Sequence of chain 1.A:
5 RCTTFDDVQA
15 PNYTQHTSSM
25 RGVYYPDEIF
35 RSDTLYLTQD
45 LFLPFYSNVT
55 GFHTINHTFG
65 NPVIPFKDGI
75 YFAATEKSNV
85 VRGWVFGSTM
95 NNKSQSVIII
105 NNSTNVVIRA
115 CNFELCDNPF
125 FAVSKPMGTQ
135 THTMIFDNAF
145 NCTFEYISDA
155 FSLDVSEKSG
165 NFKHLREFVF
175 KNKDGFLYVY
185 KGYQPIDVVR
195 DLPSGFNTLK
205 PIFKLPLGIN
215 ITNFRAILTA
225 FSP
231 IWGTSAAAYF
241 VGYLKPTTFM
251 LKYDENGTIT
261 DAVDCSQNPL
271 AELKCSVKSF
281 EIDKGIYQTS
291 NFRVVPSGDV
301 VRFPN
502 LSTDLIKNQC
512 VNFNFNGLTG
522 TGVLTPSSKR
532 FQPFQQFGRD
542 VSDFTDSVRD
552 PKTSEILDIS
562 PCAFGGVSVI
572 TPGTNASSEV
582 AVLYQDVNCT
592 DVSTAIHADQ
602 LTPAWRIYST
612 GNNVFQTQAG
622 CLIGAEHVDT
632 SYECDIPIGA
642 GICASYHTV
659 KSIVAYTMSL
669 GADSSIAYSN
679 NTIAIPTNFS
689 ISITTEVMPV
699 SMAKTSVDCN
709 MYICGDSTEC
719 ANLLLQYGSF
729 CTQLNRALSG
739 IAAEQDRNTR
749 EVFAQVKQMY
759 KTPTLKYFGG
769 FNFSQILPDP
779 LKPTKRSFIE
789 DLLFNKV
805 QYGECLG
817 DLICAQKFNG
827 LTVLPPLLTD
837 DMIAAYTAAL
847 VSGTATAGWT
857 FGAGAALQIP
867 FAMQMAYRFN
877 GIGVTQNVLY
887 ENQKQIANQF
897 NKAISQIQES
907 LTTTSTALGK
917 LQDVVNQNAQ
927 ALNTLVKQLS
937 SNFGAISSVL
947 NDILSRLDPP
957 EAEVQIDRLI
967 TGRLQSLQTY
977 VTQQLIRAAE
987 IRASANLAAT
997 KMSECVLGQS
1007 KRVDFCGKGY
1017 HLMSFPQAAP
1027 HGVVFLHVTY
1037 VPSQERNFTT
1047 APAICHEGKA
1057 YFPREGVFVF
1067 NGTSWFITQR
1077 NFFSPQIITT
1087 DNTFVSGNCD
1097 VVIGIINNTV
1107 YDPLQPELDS

Binding-site contacts:
Ligand atom O3 contacts residue ILE819 of chain 1.B at 3.4 Å.
Ligand atom C2 contacts residue ILE819 of chain 1.B at 4.5 Å (hydrophobic).
Ligand atom N2 contacts residue THR591 of chain 1.A at 4.5 Å.
Ligand atom N2 contacts residue ILE819 of chain 1.B at 4.4 Å.
Ligand atom C8 contacts residue ILE819 of chain 1.B at 3.7 Å (hydrophobic).
Ligand atom C8 contacts residue ASN589 of chain 1.A at 3.7 Å.
Ligand atom C5 contacts residue THR591 of chain 1.A at 4.3 Å.
Ligand atom C8 contacts residue GLN617 of chain 1.A at 4.2 Å.
Ligand atom C2 contacts residue ASN589 of chain 1.A at 2.5 Å.
Ligand atom O6 contacts residue ILE819 of chain 1.B at 3.9 Å.
Ligand atom C3 contacts residue ASN589 of chain 1.A at 3.8 Å.
Ligand atom C7 contacts residue LEU818 of chain 1.B at 3.9 Å (hydrophobic).
Ligand atom C7 contacts residue CYS820 of chain 1.B at 3.6 Å (hydrophobic).
Ligand atom C8 contacts residue LEU818 of chain 1.B at 3.3 Å (hydrophobic).
Ligand atom C4 contacts residue ASN589 of chain 1.A at 4.2 Å.
Ligand atom N2 contacts residue ASN589 of chain 1.A at 2.9 Å (h-bond).
Ligand atom O7 contacts residue ILE819 of chain 1.B at 3.3 Å.
Ligand atom C1 contacts residue THR591 of chain 1.A at 3.6 Å.
Ligand atom N2 contacts residue LEU818 of chain 1.B at 4.4 Å.
Ligand atom C7 contacts residue ASN589 of chain 1.A at 3.2 Å.
Ligand atom C3 contacts residue THR591 of chain 1.A at 4.4 Å.
Ligand atom O5 contacts residue ASN589 of chain 1.A at 2.3 Å (h-bond).
Ligand atom O6 contacts residue THR591 of chain 1.A at 4.4 Å.
Ligand atom O7 contacts residue CYS820 of chain 1.B at 2.9 Å (h-bond).
Ligand atom C5 contacts residue ASN589 of chain 1.A at 3.6 Å.
Ligand atom C7 contacts residue ILE819 of chain 1.B at 3.6 Å (hydrophobic).
Ligand atom C2 contacts residue THR591 of chain 1.A at 4.4 Å.
Ligand atom C8 contacts residue CYS820 of chain 1.B at 3.5 Å (hydrophobic).
Ligand atom O5 contacts residue THR591 of chain 1.A at 4.3 Å.
Ligand atom C1 contacts residue ASN589 of chain 1.A at 1.4 Å.
Ligand atom O7 contacts residue ASN589 of chain 1.A at 3.2 Å (h-bond).

This small molecule binds to this protein.
Small molecule (SMILES): CC(=O)N[C@H]1[C@H](O[C@H]2[C@H](O)[C@@H](NC(C)=O)CO[C@@H]2CO)O[C@H](CO)[C@@H](O[C@@H]2O[C@H](CO)[C@@H](O)[C@H](O)[C@@H]2O)[C@@H]1O

Sequence of chain 1.B:
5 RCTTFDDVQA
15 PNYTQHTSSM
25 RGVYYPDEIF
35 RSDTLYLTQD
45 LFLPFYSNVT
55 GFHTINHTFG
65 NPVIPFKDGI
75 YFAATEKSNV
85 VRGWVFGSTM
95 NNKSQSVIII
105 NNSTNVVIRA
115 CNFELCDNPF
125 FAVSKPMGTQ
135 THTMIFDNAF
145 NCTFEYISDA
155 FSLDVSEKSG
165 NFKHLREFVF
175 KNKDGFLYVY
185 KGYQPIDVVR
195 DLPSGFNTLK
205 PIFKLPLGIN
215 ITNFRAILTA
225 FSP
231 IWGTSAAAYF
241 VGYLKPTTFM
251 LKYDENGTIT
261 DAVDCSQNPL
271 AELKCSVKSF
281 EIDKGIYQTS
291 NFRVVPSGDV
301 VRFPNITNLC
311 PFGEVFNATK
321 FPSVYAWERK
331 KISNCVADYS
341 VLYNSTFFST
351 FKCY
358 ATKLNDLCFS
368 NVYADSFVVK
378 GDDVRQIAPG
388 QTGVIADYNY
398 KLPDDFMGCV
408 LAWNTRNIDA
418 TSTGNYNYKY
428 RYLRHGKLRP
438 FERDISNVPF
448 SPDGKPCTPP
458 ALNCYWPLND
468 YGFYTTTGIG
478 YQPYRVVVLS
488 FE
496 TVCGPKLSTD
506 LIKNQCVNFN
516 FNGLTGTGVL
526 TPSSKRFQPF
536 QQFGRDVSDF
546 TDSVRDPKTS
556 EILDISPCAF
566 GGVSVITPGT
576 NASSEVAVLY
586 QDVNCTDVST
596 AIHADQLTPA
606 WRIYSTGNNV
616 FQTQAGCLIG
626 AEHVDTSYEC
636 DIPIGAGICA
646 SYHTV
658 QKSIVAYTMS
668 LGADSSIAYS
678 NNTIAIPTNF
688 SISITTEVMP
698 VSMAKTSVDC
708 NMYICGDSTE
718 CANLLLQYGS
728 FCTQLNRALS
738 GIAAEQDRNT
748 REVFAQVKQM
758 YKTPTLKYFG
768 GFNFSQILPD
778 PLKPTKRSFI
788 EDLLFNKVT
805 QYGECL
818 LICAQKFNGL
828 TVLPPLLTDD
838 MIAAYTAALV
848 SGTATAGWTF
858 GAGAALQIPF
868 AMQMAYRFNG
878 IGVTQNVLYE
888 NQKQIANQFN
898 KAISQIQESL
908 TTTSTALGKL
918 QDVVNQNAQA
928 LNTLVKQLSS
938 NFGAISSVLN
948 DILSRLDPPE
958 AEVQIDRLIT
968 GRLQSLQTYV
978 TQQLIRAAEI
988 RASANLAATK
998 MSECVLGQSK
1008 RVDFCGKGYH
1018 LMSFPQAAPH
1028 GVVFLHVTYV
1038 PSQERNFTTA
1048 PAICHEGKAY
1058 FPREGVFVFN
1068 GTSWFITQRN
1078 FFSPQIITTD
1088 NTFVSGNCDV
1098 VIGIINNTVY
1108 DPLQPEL